Sequence of chain 1.E:
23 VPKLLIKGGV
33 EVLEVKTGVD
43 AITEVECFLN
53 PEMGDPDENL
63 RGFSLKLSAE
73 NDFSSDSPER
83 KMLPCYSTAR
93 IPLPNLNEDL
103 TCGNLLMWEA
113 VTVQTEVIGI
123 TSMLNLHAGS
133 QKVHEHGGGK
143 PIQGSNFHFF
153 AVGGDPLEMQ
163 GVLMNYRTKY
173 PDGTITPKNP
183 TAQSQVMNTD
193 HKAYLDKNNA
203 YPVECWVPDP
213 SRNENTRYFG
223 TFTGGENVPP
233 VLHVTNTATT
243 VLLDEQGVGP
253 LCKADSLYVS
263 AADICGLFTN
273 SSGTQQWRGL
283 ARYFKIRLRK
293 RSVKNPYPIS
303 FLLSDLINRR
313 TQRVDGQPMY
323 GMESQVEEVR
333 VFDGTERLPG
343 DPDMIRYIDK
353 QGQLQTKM

Sequence of chain 1.A:
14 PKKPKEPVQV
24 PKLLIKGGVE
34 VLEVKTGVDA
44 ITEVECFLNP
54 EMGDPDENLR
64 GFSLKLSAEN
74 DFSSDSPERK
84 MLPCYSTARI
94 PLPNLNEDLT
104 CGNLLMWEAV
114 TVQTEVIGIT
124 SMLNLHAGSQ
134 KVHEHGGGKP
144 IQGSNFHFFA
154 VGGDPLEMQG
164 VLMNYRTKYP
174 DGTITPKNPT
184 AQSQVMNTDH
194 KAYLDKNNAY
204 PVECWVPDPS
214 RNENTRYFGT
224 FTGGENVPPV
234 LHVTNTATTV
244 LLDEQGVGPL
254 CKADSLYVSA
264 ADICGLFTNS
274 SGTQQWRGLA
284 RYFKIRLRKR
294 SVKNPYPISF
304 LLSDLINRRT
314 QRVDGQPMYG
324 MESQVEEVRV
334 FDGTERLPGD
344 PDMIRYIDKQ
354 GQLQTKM

Binding-site contacts:
Ligand atom O8 contacts residue ASN272 of chain 1.A at 3.5 Å (h-bond).
Ligand atom O1B contacts residue LYS68 of chain 1.A at 3.7 Å.
Ligand atom O9 contacts residue LEU67 of chain 1.A at 3.2 Å.
Ligand atom C11 contacts residue PHE270 of chain 1.A at 3.8 Å (hydrophobic).
Ligand atom C5 contacts residue ASN272 of chain 1.A at 3.9 Å.
Ligand atom C11 contacts residue LEU62 of chain 1.A at 4.0 Å (hydrophobic).
Ligand atom C9 contacts residue LYS68 of chain 1.A at 3.8 Å.
Ligand atom N5 contacts residue GLN278 of chain 1.A at 3.7 Å.
Ligand atom C6 contacts residue ASN272 of chain 1.A at 3.5 Å.
Ligand atom O8 contacts residue THR276 of chain 1.A at 3.2 Å.
Ligand atom C11 contacts residue HIS138 of chain 1.E at 3.4 Å.
Ligand atom O1B contacts residue SER274 of chain 1.A at 3.9 Å.
Ligand atom C9 contacts residue LEU67 of chain 1.A at 3.9 Å (hydrophobic).
Ligand atom C10 contacts residue GLN278 of chain 1.A at 4.0 Å.
Ligand atom O10 contacts residue PHE75 of chain 1.B at 3.5 Å.
Ligand atom C4 contacts residue ASN272 of chain 1.A at 4.0 Å.
Ligand atom O9 contacts residue LYS68 of chain 1.A at 2.8 Å (salt-bridge).
Ligand atom C11 contacts residue GLN278 of chain 1.A at 3.4 Å.
Ligand atom C11 contacts residue PHE65 of chain 1.A at 3.7 Å (hydrophobic).
Ligand atom O8 contacts residue LYS68 of chain 1.A at 3.9 Å.
Ligand atom C10 contacts residue ASN272 of chain 1.A at 3.7 Å.
Ligand atom C9 contacts residue GLN278 of chain 1.A at 3.2 Å.
Ligand atom O10 contacts residue LEU62 of chain 1.A at 3.6 Å.
Ligand atom O8 contacts residue GLN278 of chain 1.A at 3.5 Å (h-bond).
Ligand atom C8 contacts residue GLN278 of chain 1.A at 3.7 Å.
Ligand atom O1A contacts residue THR276 of chain 1.A at 3.4 Å (h-bond).
Ligand atom C1 contacts residue LYS68 of chain 1.A at 3.8 Å.
Ligand atom C10 contacts residue PHE75 of chain 1.B at 3.9 Å (hydrophobic).
Ligand atom C11 contacts residue PHE75 of chain 1.B at 3.5 Å (hydrophobic).
Ligand atom O1A contacts residue LYS68 of chain 1.A at 3.2 Å (salt-bridge).
Ligand atom N5 contacts residue ASN272 of chain 1.A at 3.1 Å (h-bond).
Ligand atom O1A contacts residue SER274 of chain 1.A at 2.3 Å (h-bond).
Ligand atom O1B contacts residue THR276 of chain 1.A at 2.8 Å (h-bond).
Ligand atom O1B contacts residue ASN272 of chain 1.A at 3.7 Å.
Ligand atom C7 contacts residue GLN278 of chain 1.A at 3.8 Å.
Ligand atom C11 contacts residue ASN272 of chain 1.A at 3.4 Å.
Ligand atom C1 contacts residue SER274 of chain 1.A at 3.4 Å.
Ligand atom C1 contacts residue THR276 of chain 1.A at 3.5 Å.
Ligand atom C10 contacts residue LEU62 of chain 1.A at 3.9 Å (hydrophobic).
Ligand atom C11 contacts residue THR276 of chain 1.A at 3.7 Å.

This protein binds this small molecule.
Small molecule (SMILES): CC(=O)N[C@H]1[C@H]([C@H](O)[C@H](O)CO)O[C@@](O[C@H](CO)[C@@H](O)[C@@H]2O[C@@H](C(=O)O)C[C@H](O)[C@H]2NC(C)=O)(C(=O)O)C[C@@H]1O

Sequence of chain 1.B:
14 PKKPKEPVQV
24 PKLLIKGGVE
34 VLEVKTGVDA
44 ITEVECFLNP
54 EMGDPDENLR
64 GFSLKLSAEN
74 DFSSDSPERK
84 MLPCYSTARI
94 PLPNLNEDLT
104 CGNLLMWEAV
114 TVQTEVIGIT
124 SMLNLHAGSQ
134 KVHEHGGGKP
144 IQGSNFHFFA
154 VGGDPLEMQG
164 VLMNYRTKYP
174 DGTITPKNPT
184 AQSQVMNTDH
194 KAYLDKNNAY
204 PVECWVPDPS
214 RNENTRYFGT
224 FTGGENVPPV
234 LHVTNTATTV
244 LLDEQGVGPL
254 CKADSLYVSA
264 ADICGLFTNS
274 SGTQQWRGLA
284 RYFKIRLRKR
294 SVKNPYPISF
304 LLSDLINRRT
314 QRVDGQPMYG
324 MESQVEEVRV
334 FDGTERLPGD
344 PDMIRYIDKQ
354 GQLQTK